Sequence of chain 1.B:
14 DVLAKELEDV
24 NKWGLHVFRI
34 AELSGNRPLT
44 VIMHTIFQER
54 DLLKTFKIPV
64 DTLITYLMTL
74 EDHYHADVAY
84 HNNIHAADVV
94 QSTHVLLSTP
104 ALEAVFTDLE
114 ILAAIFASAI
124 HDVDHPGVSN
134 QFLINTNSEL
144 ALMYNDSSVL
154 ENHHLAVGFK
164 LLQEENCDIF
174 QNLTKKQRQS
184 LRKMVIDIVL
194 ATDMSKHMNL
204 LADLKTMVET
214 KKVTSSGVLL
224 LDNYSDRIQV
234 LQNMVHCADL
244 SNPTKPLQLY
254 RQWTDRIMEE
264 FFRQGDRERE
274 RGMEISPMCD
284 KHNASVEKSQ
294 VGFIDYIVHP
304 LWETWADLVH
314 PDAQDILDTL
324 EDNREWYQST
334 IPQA

Binding-site contacts:
Ligand atom C01 contacts residue GLN293 of chain 1.B at 3.4 Å.
Ligand atom C08 contacts residue PHE296 of chain 1.B at 3.1 Å (hydrophobic).
Ligand atom C12 contacts residue ASN245 of chain 1.B at 3.6 Å.
Ligand atom F02 contacts residue GLN293 of chain 1.B at 3.7 Å.
Ligand atom O03 contacts residue PHE264 of chain 1.B at 3.6 Å.
Ligand atom C05 contacts residue PHE264 of chain 1.B at 3.2 Å (hydrophobic).
Ligand atom C07 contacts residue SER292 of chain 1.B at 3.2 Å.
Ligand atom C04 contacts residue GLN293 of chain 1.B at 3.7 Å.
Ligand atom C07 contacts residue GLN293 of chain 1.B at 3.8 Å.
Ligand atom C18 contacts residue ILE300 of chain 1.B at 3.5 Å (hydrophobic).
Ligand atom C08 contacts residue GLN293 of chain 1.B at 3.3 Å.
Ligand atom O02 contacts residue PHE296 of chain 1.B at 3.7 Å.
Ligand atom C06 contacts residue SER292 of chain 1.B at 3.8 Å.
Ligand atom F01 contacts residue TRP256 of chain 1.B at 3.4 Å.
Ligand atom C19 contacts residue MET281 of chain 1.B at 3.8 Å (hydrophobic).
Ligand atom C22 contacts residue HIS84 of chain 1.B at 3.7 Å.
Ligand atom C17 contacts residue ILE300 of chain 1.B at 3.3 Å (hydrophobic).
Ligand atom F02 contacts residue ASN245 of chain 1.B at 3.2 Å.
Ligand atom F02 contacts residue PHE296 of chain 1.B at 3.6 Å.
Ligand atom C07 contacts residue MET281 of chain 1.B at 3.3 Å (hydrophobic).
Ligand atom O01 contacts residue GLN293 of chain 1.B at 3.2 Å (h-bond).
Ligand atom C03 contacts residue PHE296 of chain 1.B at 3.5 Å (hydrophobic).
Ligand atom O04 contacts residue ILE300 of chain 1.B at 3.5 Å.
Ligand atom C14 contacts residue PHE296 of chain 1.B at 3.8 Å (hydrophobic).
Ligand atom C09 contacts residue PHE296 of chain 1.B at 3.8 Å (hydrophobic).
Ligand atom C01 contacts residue THR257 of chain 1.B at 3.5 Å.
Ligand atom C08 contacts residue SER292 of chain 1.B at 3.6 Å.
Ligand atom O02 contacts residue GLN293 of chain 1.B at 3.2 Å (h-bond).
Ligand atom O01 contacts residue ILE260 of chain 1.B at 3.7 Å.
Ligand atom C02 contacts residue PHE296 of chain 1.B at 3.3 Å (hydrophobic).
Ligand atom C06 contacts residue MET281 of chain 1.B at 3.3 Å (hydrophobic).
Ligand atom O01 contacts residue PHE296 of chain 1.B at 3.5 Å.
Ligand atom C12 contacts residue PHE296 of chain 1.B at 3.7 Å (hydrophobic).
Ligand atom F02 contacts residue PRO246 of chain 1.B at 3.6 Å.
Ligand atom F02 contacts residue TYR253 of chain 1.B at 3.4 Å.
Ligand atom C01 contacts residue TYR253 of chain 1.B at 3.8 Å (hydrophobic).
Ligand atom C11 contacts residue TYR83 of chain 1.B at 3.7 Å (hydrophobic).
Ligand atom C20 contacts residue PHE296 of chain 1.B at 3.6 Å (hydrophobic).
Ligand atom F01 contacts residue ASN245 of chain 1.B at 3.4 Å.
Ligand atom F01 contacts residue THR257 of chain 1.B at 3.5 Å.

A protein and the small-molecule ligand that binds it are described below.
Small molecule (SMILES): O[C@@H](CN1CCOCC1)Cn1nccc1-c1ccc(OC(F)F)c(OC2CCCC2)c1